Sequence of chain 1.G:
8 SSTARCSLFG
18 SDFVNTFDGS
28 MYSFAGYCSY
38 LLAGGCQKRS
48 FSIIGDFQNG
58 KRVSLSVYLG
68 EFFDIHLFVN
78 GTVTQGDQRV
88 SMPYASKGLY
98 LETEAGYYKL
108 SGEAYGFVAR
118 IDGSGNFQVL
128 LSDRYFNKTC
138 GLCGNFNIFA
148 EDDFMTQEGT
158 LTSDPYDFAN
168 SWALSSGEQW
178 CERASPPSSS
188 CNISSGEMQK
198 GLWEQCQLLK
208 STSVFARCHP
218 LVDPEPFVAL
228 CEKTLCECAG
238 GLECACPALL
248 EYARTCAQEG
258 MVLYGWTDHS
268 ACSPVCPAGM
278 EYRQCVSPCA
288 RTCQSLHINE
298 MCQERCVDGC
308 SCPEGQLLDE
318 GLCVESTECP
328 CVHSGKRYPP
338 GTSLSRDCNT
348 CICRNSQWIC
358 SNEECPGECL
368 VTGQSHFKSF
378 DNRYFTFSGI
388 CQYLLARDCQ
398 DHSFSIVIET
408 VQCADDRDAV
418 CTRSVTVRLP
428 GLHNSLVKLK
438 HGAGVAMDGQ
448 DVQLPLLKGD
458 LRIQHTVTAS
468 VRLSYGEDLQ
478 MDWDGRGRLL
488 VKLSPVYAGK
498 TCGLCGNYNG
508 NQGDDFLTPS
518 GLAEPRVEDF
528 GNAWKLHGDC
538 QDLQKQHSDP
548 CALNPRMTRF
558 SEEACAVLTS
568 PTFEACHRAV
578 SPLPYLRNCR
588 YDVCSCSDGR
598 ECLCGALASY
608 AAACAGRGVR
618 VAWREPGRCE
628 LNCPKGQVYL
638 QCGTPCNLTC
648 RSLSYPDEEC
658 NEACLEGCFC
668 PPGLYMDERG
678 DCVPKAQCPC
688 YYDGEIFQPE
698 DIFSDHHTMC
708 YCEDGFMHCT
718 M

This protein binds this small molecule.
Small molecule (SMILES): CC(=O)N[C@@H]1[C@@H](O)[C@H](O)[C@@H](CO)O[C@H]1O

Binding-site contacts:
Ligand atom C7 contacts residue ASN134 of chain 1.G at 3.1 Å.
Ligand atom O5 contacts residue ASN134 of chain 1.G at 2.4 Å (h-bond).
Ligand atom C3 contacts residue ASN134 of chain 1.G at 3.7 Å.
Ligand atom C7 contacts residue PHE133 of chain 1.G at 4.3 Å (hydrophobic).
Ligand atom C1 contacts residue ASN134 of chain 1.G at 1.4 Å.
Ligand atom C5 contacts residue ASN134 of chain 1.G at 3.6 Å.
Ligand atom N2 contacts residue ASN134 of chain 1.G at 2.8 Å (h-bond).
Ligand atom O7 contacts residue ASN134 of chain 1.G at 3.0 Å (h-bond).
Ligand atom C8 contacts residue ASN134 of chain 1.G at 4.2 Å.
Ligand atom C8 contacts residue PHE133 of chain 1.G at 3.8 Å (hydrophobic).
Ligand atom O7 contacts residue PHE133 of chain 1.G at 3.9 Å.
Ligand atom C4 contacts residue ASN134 of chain 1.G at 4.2 Å.
Ligand atom C2 contacts residue ASN134 of chain 1.G at 2.4 Å.